A protein and the small-molecule ligand that binds it are described below.
Small molecule (SMILES): CC[C@H](C)[C@H](NC(=O)[C@H](CCCCN)NC(=O)[C@@H](N)CC1=NC=NC1)C(=O)N[C@@H](CC(C)C)C(=O)N[C@@H](CC1=NC=NC1)C(=O)N[C@@H](CCCN=C(N)N)C(=O)N[C@@H](CC(C)C)C(=O)N[C@@H](CC(C)C)C(=O)N[C@H](C=O)CCC(N)=O

Sequence of chain 2.A:
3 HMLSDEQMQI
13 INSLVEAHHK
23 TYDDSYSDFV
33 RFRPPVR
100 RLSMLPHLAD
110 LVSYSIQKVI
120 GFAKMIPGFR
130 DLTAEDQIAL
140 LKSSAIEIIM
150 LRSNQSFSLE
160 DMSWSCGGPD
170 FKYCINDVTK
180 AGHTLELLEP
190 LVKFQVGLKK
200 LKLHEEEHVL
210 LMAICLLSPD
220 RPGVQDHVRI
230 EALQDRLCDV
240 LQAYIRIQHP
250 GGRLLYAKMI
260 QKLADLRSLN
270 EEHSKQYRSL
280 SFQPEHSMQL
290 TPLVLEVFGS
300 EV

Binding-site contacts:
Ligand atom NE2 contacts residue VAL301 of chain 2.A at 3.7 Å.
Ligand atom NE2 contacts residue GLU300 of chain 2.A at 3.4 Å.
Ligand atom N contacts residue GLU295 of chain 2.A at 2.9 Å (salt-bridge).
Ligand atom CD contacts residue GLU284 of chain 1.A at 3.7 Å.
Ligand atom CD2 contacts residue LEU140 of chain 2.A at 3.5 Å (hydrophobic).
Ligand atom NE contacts residue GLU284 of chain 1.A at 2.7 Å (salt-bridge).
Ligand atom CA contacts residue GLU295 of chain 2.A at 3.4 Å.
Ligand atom CZ contacts residue GLU284 of chain 1.A at 3.5 Å.
Ligand atom CD2 contacts residue LYS141 of chain 2.A at 3.7 Å.
Ligand atom CG contacts residue LYS123 of chain 2.A at 3.5 Å.
Ligand atom CE1 contacts residue GLU300 of chain 2.A at 3.8 Å.
Ligand atom CA contacts residue GLU295 of chain 2.A at 3.4 Å.
Ligand atom O contacts residue ARG129 of chain 2.A at 3.4 Å (salt-bridge).
Ligand atom NE2 contacts residue LYS123 of chain 2.A at 3.5 Å (salt-bridge).
Ligand atom ND1 contacts residue ILE137 of chain 2.A at 3.6 Å.
Ligand atom N contacts residue GLU295 of chain 2.A at 3.0 Å (salt-bridge).
Ligand atom O contacts residue LYS123 of chain 2.A at 3.7 Å.
Ligand atom NH2 contacts residue GLU284 of chain 1.A at 3.5 Å (salt-bridge).
Ligand atom CE1 contacts residue VAL301 of chain 2.A at 2.9 Å (hydrophobic).
Ligand atom CD1 contacts residue MET287 of chain 1.A at 3.5 Å (hydrophobic).
Ligand atom O contacts residue ILE119 of chain 2.A at 3.8 Å.
Ligand atom CD1 contacts residue LYS141 of chain 2.A at 3.5 Å.
Ligand atom CD2 contacts residue ILE119 of chain 2.A at 3.4 Å (hydrophobic).
Ligand atom NE2 contacts residue LYS141 of chain 2.A at 3.1 Å (salt-bridge).
Ligand atom CB contacts residue LYS123 of chain 2.A at 3.7 Å.
Ligand atom N contacts residue GLU300 of chain 2.A at 2.9 Å (salt-bridge).
Ligand atom CG contacts residue GLU284 of chain 1.A at 3.6 Å.
Ligand atom CE1 contacts residue ALA133 of chain 2.A at 3.6 Å (hydrophobic).
Ligand atom CB contacts residue PRO283 of chain 1.A at 3.8 Å (hydrophobic).
Ligand atom N contacts residue GLU295 of chain 2.A at 3.1 Å (salt-bridge).
Ligand atom CD2 contacts residue GLU300 of chain 2.A at 2.9 Å.
Ligand atom C contacts residue GLU295 of chain 2.A at 3.7 Å.
Ligand atom CD1 contacts residue ILE137 of chain 2.A at 3.7 Å (hydrophobic).
Ligand atom CB contacts residue GLU295 of chain 2.A at 3.1 Å.
Ligand atom N contacts residue GLU295 of chain 2.A at 3.5 Å (salt-bridge).
Ligand atom C contacts residue GLU295 of chain 2.A at 3.2 Å.
Ligand atom CD1 contacts residue GLN136 of chain 2.A at 3.7 Å.
Ligand atom CG contacts residue GLU300 of chain 2.A at 3.7 Å.
Ligand atom CB contacts residue ARG129 of chain 2.A at 3.6 Å.
Ligand atom CA contacts residue GLU300 of chain 2.A at 3.4 Å.

Sequence of chain 1.A:
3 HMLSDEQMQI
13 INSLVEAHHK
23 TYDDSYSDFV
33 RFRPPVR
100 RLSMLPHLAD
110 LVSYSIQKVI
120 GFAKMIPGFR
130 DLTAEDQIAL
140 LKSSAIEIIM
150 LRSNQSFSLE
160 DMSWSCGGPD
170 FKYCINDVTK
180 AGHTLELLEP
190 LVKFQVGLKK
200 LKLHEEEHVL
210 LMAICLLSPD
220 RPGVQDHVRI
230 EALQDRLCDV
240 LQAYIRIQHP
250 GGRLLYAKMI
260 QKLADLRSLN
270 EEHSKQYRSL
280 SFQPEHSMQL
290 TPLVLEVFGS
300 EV